Sequence of chain 1.A:
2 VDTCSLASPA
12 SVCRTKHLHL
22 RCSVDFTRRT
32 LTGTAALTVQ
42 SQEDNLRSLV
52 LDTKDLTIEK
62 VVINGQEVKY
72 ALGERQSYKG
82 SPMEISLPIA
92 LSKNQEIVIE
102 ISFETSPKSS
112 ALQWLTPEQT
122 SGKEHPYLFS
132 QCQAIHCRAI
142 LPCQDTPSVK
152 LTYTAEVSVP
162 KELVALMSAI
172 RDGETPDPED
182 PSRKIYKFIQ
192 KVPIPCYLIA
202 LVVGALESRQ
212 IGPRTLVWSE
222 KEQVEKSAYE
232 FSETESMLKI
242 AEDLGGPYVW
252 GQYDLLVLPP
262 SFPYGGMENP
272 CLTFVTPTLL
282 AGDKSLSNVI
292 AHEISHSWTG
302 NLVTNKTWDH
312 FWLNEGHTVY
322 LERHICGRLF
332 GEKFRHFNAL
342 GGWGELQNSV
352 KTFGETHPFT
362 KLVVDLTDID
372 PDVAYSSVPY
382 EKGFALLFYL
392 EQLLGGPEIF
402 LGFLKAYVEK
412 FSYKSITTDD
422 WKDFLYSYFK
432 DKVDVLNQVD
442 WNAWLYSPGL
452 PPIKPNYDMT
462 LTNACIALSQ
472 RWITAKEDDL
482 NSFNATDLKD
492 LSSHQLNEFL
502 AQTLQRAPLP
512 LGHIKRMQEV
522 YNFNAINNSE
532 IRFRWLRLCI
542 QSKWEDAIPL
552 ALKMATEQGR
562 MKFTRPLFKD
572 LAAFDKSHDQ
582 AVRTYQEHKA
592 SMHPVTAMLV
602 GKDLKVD

A small-molecule ligand and the protein it binds are described below.
Small molecule (SMILES): COc1ccc(Cc2ccc(-c3csc(N)n3)cc2)cc1

Binding-site contacts:
Ligand atom C06 contacts residue PHE312 of chain 1.A at 3.5 Å (hydrophobic).
Ligand atom C12 contacts residue ALA135 of chain 1.A at 3.5 Å (hydrophobic).
Ligand atom C13 contacts residue ALA135 of chain 1.A at 3.2 Å (hydrophobic).
Ligand atom N21 contacts residue PHE360 of chain 1.A at 2.2 Å (h-bond).
Ligand atom C20 contacts residue TYR265 of chain 1.A at 3.5 Å (hydrophobic).
Ligand atom C10 contacts residue PHE312 of chain 1.A at 3.3 Å (hydrophobic).
Ligand atom C18 contacts residue ALA135 of chain 1.A at 3.8 Å (hydrophobic).
Ligand atom S03 contacts residue LEU363 of chain 1.A at 3.5 Å (h-bond).
Ligand atom C16 contacts residue TYR376 of chain 1.A at 3.5 Å (hydrophobic).
Ligand atom C11 contacts residue PHE312 of chain 1.A at 3.2 Å (hydrophobic).
Ligand atom C11 contacts residue TRP309 of chain 1.A at 2.9 Å (hydrophobic).
Ligand atom C18 contacts residue PHE312 of chain 1.A at 3.8 Å (hydrophobic).
Ligand atom C12 contacts residue PRO372 of chain 1.A at 3.8 Å (hydrophobic).
Ligand atom S03 contacts residue LYS362 of chain 1.A at 3.3 Å (salt-bridge).
Ligand atom N21 contacts residue LYS362 of chain 1.A at 3.7 Å.
Ligand atom C10 contacts residue TRP309 of chain 1.A at 2.9 Å (hydrophobic).
Ligand atom C20 contacts residue GLN132 of chain 1.A at 3.7 Å.
Ligand atom C02 contacts residue PHE360 of chain 1.A at 3.7 Å (hydrophobic).
Ligand atom O19 contacts residue TYR265 of chain 1.A at 3.9 Å.
Ligand atom C14 contacts residue ALA135 of chain 1.A at 3.2 Å (hydrophobic).
Ligand atom C04 contacts residue VAL365 of chain 1.A at 3.9 Å (hydrophobic).
Ligand atom C10 contacts residue LEU367 of chain 1.A at 3.6 Å (hydrophobic).
Ligand atom C17 contacts residue PHE312 of chain 1.A at 3.7 Å (hydrophobic).
Ligand atom N21 contacts residue VAL379 of chain 1.A at 3.6 Å.
Ligand atom C17 contacts residue TYR376 of chain 1.A at 3.7 Å (hydrophobic).
Ligand atom C07 contacts residue PHE312 of chain 1.A at 3.7 Å (hydrophobic).
Ligand atom C12 contacts residue TRP309 of chain 1.A at 3.7 Å (hydrophobic).
Ligand atom C09 contacts residue PHE312 of chain 1.A at 3.9 Å (hydrophobic).
Ligand atom C08 contacts residue PHE312 of chain 1.A at 3.8 Å (hydrophobic).
Ligand atom S03 contacts residue VAL365 of chain 1.A at 3.3 Å.
Ligand atom C20 contacts residue GLN134 of chain 1.A at 3.2 Å.
Ligand atom O19 contacts residue TYR376 of chain 1.A at 3.6 Å.
Ligand atom C15 contacts residue TYR376 of chain 1.A at 3.8 Å (hydrophobic).
Ligand atom C14 contacts residue PRO372 of chain 1.A at 3.7 Å (hydrophobic).
Ligand atom C04 contacts residue PRO380 of chain 1.A at 3.9 Å (hydrophobic).
Ligand atom C02 contacts residue VAL365 of chain 1.A at 3.4 Å (hydrophobic).
Ligand atom C02 contacts residue PRO380 of chain 1.A at 3.7 Å (hydrophobic).
Ligand atom N01 contacts residue ALA375 of chain 1.A at 3.9 Å.
Ligand atom C15 contacts residue ALA135 of chain 1.A at 3.8 Å (hydrophobic).
Ligand atom N21 contacts residue VAL365 of chain 1.A at 3.9 Å.